The small molecule below binds the protein below.
Small molecule (SMILES): C[Se]C[C@H]1O[C@@H](O)[C@H](O)[C@@H]1O

Sequence of chain 1.A:
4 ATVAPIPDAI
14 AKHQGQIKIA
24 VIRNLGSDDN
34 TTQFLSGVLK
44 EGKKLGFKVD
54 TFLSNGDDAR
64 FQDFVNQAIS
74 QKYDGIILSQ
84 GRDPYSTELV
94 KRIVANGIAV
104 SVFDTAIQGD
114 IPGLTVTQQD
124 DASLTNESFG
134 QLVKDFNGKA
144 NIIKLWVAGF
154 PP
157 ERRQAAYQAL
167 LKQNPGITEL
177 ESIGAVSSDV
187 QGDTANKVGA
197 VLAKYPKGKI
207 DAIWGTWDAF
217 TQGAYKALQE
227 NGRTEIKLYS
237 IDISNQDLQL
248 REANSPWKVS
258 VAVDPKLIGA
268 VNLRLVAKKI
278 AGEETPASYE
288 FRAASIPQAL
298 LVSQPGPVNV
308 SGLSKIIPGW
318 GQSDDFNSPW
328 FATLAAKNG

Binding-site contacts:
Ligand atom C1 contacts residue ASP107 of chain 1.A at 3.0 Å.
Ligand atom O2 contacts residue ARG159 of chain 1.A at 3.1 Å (salt-bridge).
Ligand atom O1 contacts residue PHE106 of chain 1.A at 3.2 Å.
Ligand atom O2 contacts residue 8GA1 of chain 1.B at 0.0 Å (h-bond).
Ligand atom C4 contacts residue 8GA1 of chain 1.B at 0.1 Å.
Ligand atom C5 contacts residue 8GA1 of chain 1.B at 0.1 Å.
Ligand atom C1 contacts residue GLN122 of chain 1.A at 3.8 Å.
Ligand atom C5 contacts residue MSE156 of chain 1.A at 3.9 Å.
Ligand atom O1 contacts residue ASP107 of chain 1.A at 2.4 Å (salt-bridge).
Ligand atom O1 contacts residue 8GA1 of chain 1.B at 1.1 Å.
Ligand atom O3 contacts residue TRP213 of chain 1.A at 3.5 Å.
Ligand atom C3 contacts residue TRP213 of chain 1.A at 3.6 Å (hydrophobic).
Ligand atom C2 contacts residue ASN33 of chain 1.A at 3.6 Å.
Ligand atom O1 contacts residue GLN122 of chain 1.A at 3.6 Å (h-bond).
Ligand atom C4 contacts residue ARG159 of chain 1.A at 3.9 Å.
Ligand atom C2 contacts residue ARG159 of chain 1.A at 3.9 Å.
Ligand atom C3 contacts residue ARG159 of chain 1.A at 3.8 Å.
Ligand atom C3 contacts residue 8GA1 of chain 1.B at 0.1 Å.
Ligand atom O3 contacts residue THR212 of chain 1.A at 3.5 Å (h-bond).
Ligand atom C1 contacts residue GLN83 of chain 1.A at 3.9 Å.
Ligand atom C2 contacts residue ASP238 of chain 1.A at 3.5 Å.
Ligand atom O2 contacts residue GLN122 of chain 1.A at 3.0 Å (h-bond).
Ligand atom SE contacts residue 8GA1 of chain 1.B at 0.0 Å.
Ligand atom C5 contacts residue TRP213 of chain 1.A at 3.8 Å (hydrophobic).
Ligand atom O3 contacts residue 8GA1 of chain 1.B at 0.0 Å (h-bond).
Ligand atom C2 contacts residue 8GA1 of chain 1.B at 0.1 Å.
Ligand atom O1 contacts residue GLN83 of chain 1.A at 3.2 Å (h-bond).
Ligand atom C1 contacts residue 8GA1 of chain 1.B at 0.4 Å.
Ligand atom CS contacts residue TRP213 of chain 1.A at 3.8 Å (hydrophobic).
Ligand atom CS contacts residue 8GA1 of chain 1.B at 0.0 Å.
Ligand atom CS contacts residue LEU28 of chain 1.A at 3.9 Å (hydrophobic).
Ligand atom O4 contacts residue ASP107 of chain 1.A at 3.4 Å (salt-bridge).
Ligand atom O4 contacts residue 8GA1 of chain 1.B at 0.1 Å (h-bond).
Ligand atom C2 contacts residue GLN122 of chain 1.A at 3.9 Å.
Ligand atom C3 contacts residue ASP238 of chain 1.A at 3.3 Å.
Ligand atom O3 contacts residue ASP238 of chain 1.A at 2.6 Å (salt-bridge).
Ligand atom O3 contacts residue ARG159 of chain 1.A at 2.8 Å (salt-bridge).
Ligand atom O4 contacts residue GLN83 of chain 1.A at 3.3 Å (h-bond).
Ligand atom C1 contacts residue ARG159 of chain 1.A at 3.7 Å.
Ligand atom O2 contacts residue ASP238 of chain 1.A at 2.6 Å (salt-bridge).